This protein binds this small molecule.
Small molecule (SMILES): CC(=O)N[C@@H]1[C@@H](O)[C@H](O)[C@@H](CO)O[C@H]1O

Binding-site contacts:
Ligand atom C2 contacts residue ASN165 of chain 1.B at 2.5 Å.
Ligand atom C3 contacts residue ASN165 of chain 1.B at 3.8 Å.
Ligand atom C6 contacts residue ASN164 of chain 1.B at 3.9 Å.
Ligand atom C8 contacts residue ASN165 of chain 1.B at 4.4 Å.
Ligand atom C1 contacts residue GLU132 of chain 1.B at 3.4 Å.
Ligand atom N2 contacts residue ASN165 of chain 1.B at 2.9 Å (h-bond).
Ligand atom O5 contacts residue ASN164 of chain 1.B at 3.4 Å (h-bond).
Ligand atom C7 contacts residue ASN165 of chain 1.B at 3.2 Å.
Ligand atom C4 contacts residue ASN165 of chain 1.B at 4.3 Å.
Ligand atom O6 contacts residue ASN165 of chain 1.B at 4.0 Å.
Ligand atom O5 contacts residue GLU132 of chain 1.B at 4.0 Å.
Ligand atom C5 contacts residue ASN164 of chain 1.B at 4.1 Å.
Ligand atom C1 contacts residue ASN164 of chain 1.B at 4.2 Å.
Ligand atom C5 contacts residue ASN165 of chain 1.B at 3.7 Å.
Ligand atom O5 contacts residue ASN165 of chain 1.B at 2.4 Å (h-bond).
Ligand atom C1 contacts residue ASN165 of chain 1.B at 1.4 Å.
Ligand atom O6 contacts residue ASN164 of chain 1.B at 3.2 Å (h-bond).
Ligand atom O7 contacts residue ASN165 of chain 1.B at 3.2 Å (h-bond).

Sequence of chain 1.B:
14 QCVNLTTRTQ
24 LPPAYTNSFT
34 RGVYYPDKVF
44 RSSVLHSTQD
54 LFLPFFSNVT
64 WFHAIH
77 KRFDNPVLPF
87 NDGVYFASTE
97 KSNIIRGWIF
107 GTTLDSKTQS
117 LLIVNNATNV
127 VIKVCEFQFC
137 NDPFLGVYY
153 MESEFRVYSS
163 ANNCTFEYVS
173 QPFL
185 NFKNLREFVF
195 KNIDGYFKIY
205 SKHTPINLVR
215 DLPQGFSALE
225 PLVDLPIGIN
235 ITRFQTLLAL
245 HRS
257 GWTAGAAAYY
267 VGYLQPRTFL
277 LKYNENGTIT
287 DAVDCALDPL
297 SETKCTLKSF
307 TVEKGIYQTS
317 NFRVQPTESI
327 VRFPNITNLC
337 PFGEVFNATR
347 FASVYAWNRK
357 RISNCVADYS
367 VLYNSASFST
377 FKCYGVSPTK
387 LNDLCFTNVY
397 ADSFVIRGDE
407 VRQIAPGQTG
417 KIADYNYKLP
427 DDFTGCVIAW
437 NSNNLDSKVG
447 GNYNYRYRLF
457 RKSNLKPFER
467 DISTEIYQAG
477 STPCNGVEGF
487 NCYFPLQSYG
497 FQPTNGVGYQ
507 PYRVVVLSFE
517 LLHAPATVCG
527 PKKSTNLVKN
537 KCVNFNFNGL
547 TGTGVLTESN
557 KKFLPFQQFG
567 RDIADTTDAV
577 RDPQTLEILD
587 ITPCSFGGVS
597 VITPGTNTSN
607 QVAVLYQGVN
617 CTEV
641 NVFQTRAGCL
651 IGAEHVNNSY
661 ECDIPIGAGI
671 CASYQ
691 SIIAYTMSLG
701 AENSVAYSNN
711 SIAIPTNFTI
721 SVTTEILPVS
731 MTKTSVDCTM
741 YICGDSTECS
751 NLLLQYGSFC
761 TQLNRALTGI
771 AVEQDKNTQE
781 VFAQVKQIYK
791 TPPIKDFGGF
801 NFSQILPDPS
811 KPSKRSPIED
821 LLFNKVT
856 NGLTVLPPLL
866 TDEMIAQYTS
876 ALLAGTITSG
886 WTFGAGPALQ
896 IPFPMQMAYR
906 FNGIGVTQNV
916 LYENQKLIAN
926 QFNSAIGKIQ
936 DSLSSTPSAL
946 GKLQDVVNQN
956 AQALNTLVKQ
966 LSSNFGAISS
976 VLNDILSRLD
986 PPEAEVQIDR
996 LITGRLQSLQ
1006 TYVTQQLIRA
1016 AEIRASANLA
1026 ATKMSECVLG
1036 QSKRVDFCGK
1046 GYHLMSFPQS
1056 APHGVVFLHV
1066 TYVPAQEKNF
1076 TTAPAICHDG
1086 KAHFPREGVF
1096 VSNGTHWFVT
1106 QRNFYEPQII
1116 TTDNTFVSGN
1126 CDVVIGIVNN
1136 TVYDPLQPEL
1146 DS